The small molecule below binds the protein below.
Small molecule (SMILES): CC(=O)N[C@@H]1[C@@H](O)[C@H](O[C@@H]2O[C@H](CO)[C@@H](O[C@@H]3O[C@H](CO)[C@@H](O)[C@H](O)[C@H]3NC(C)=O)[C@H](O)[C@H]2NC(C)=O)[C@@H](CO)O[C@H]1O

Binding-site contacts:
Ligand atom C6 contacts residue LEU268 of chain 1.B at 3.6 Å (hydrophobic).
Ligand atom O6 contacts residue TRP213 of chain 1.B at 3.6 Å.
Ligand atom O7 contacts residue ARG279 of chain 1.B at 2.7 Å (salt-bridge).
Ligand atom O4 contacts residue ASN94 of chain 1.B at 3.4 Å (h-bond).
Ligand atom C7 contacts residue PRO246 of chain 1.B at 3.6 Å (hydrophobic).
Ligand atom O1 contacts residue SER249 of chain 1.B at 2.8 Å (h-bond).
Ligand atom O4 contacts residue HIS99 of chain 1.B at 3.6 Å (h-bond).
Ligand atom C3 contacts residue ASN94 of chain 1.B at 3.1 Å.
Ligand atom O5 contacts residue ASP15 of chain 1.B at 3.2 Å (salt-bridge).
Ligand atom C7 contacts residue TYR144 of chain 1.B at 3.5 Å (hydrophobic).
Ligand atom O6 contacts residue ASP15 of chain 1.B at 2.5 Å (salt-bridge).
Ligand atom O7 contacts residue TRP213 of chain 1.B at 3.5 Å.
Ligand atom C2 contacts residue TRP213 of chain 1.B at 3.5 Å (hydrophobic).
Ligand atom O6 contacts residue GLN100 of chain 1.B at 3.0 Å (h-bond).
Ligand atom O7 contacts residue HIS76 of chain 1.B at 3.1 Å (h-bond).
Ligand atom O3 contacts residue ARG279 of chain 1.B at 3.1 Å (salt-bridge).
Ligand atom O5 contacts residue SER249 of chain 1.B at 3.1 Å (h-bond).
Ligand atom C8 contacts residue ZN1 of chain 1.K at 3.2 Å.
Ligand atom C8 contacts residue ASN248 of chain 1.B at 3.4 Å.
Ligand atom C3 contacts residue HIS99 of chain 1.B at 3.6 Å.
Ligand atom O7 contacts residue TYR144 of chain 1.B at 2.8 Å (h-bond).
Ligand atom O3 contacts residue ASN94 of chain 1.B at 2.5 Å (h-bond).
Ligand atom C6 contacts residue ASP207 of chain 1.B at 3.1 Å.
Ligand atom O7 contacts residue ZN1 of chain 1.K at 2.2 Å.
Ligand atom O7 contacts residue HIS72 of chain 1.B at 3.4 Å (h-bond).
Ligand atom O3 contacts residue ZN1 of chain 1.K at 3.2 Å.
Ligand atom O3 contacts residue ASP15 of chain 1.B at 2.8 Å (salt-bridge).
Ligand atom C3 contacts residue HIS270 of chain 1.B at 3.6 Å.
Ligand atom C8 contacts residue HIS72 of chain 1.B at 3.5 Å.
Ligand atom C6 contacts residue ASP15 of chain 1.B at 3.4 Å.
Ligand atom N2 contacts residue HIS270 of chain 1.B at 3.1 Å (h-bond).
Ligand atom C7 contacts residue ZN1 of chain 1.K at 2.7 Å.
Ligand atom O3 contacts residue HIS76 of chain 1.B at 3.0 Å.
Ligand atom O7 contacts residue PRO246 of chain 1.B at 3.6 Å.
Ligand atom C6 contacts residue TRP213 of chain 1.B at 3.3 Å (hydrophobic).
Ligand atom O3 contacts residue TRP213 of chain 1.B at 3.6 Å.
Ligand atom O6 contacts residue ASP207 of chain 1.B at 2.6 Å (salt-bridge).
Ligand atom C1 contacts residue SER249 of chain 1.B at 3.1 Å.
Ligand atom O1 contacts residue PRO246 of chain 1.B at 2.9 Å.
Ligand atom O7 contacts residue PRO143 of chain 1.B at 3.5 Å.

Sequence of chain 1.B:
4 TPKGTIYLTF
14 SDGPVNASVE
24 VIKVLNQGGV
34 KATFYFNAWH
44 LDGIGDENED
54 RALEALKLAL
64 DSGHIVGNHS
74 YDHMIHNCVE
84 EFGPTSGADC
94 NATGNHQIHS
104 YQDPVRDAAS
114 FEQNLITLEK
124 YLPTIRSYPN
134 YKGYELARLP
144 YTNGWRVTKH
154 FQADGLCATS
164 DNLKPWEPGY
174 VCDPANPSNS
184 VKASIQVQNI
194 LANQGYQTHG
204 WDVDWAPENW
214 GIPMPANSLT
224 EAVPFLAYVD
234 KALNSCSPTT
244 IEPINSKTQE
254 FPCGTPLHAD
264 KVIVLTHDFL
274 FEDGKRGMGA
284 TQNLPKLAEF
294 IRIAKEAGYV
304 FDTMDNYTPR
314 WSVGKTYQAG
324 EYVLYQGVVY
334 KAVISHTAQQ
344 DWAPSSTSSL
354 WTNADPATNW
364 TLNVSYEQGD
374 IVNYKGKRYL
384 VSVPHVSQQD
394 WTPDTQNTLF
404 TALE